The protein below binds the small molecule below.
Small molecule (SMILES): CCN(CC)C(=O)[C@@H]1OC(C(=O)O)=C[C@H](N)[C@H]1NC(C)=O

Sequence of chain 4.A:
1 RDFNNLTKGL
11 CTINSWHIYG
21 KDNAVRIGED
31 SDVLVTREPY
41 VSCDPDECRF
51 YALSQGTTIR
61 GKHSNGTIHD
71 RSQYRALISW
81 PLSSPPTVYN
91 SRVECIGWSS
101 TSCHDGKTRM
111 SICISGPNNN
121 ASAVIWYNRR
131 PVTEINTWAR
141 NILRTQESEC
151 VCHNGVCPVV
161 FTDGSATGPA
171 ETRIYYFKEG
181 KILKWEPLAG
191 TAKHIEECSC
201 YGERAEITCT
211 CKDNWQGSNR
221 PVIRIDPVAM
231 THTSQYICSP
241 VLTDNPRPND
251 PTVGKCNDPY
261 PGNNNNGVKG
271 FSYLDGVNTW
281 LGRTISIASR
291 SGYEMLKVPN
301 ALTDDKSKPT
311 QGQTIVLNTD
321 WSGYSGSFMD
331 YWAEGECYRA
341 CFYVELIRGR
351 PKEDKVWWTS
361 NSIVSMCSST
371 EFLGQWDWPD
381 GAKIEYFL

Binding-site contacts:
Ligand atom C91 contacts residue GLU196 of chain 4.A at 3.4 Å.
Ligand atom C1 contacts residue ARG37 of chain 4.A at 3.7 Å.
Ligand atom C91 contacts residue GLU197 of chain 4.A at 3.6 Å.
Ligand atom O6 contacts residue TYR324 of chain 4.A at 3.5 Å (h-bond).
Ligand atom C2 contacts residue ASP70 of chain 4.A at 3.9 Å.
Ligand atom C6 contacts residue TYR324 of chain 4.A at 3.8 Å (hydrophobic).
Ligand atom C4 contacts residue ASP70 of chain 4.A at 3.3 Å.
Ligand atom O1A contacts residue ARG290 of chain 4.A at 2.8 Å (salt-bridge).
Ligand atom C11 contacts residue TRP98 of chain 4.A at 3.8 Å (hydrophobic).
Ligand atom C11 contacts residue ARG144 of chain 4.A at 4.2 Å.
Ligand atom C10 contacts residue ARG71 of chain 4.A at 3.7 Å.
Ligand atom C1 contacts residue TYR324 of chain 4.A at 3.0 Å (hydrophobic).
Ligand atom O1A contacts residue TYR324 of chain 4.A at 3.3 Å (h-bond).
Ligand atom C4 contacts residue TYR324 of chain 4.A at 4.0 Å (hydrophobic).
Ligand atom O10 contacts residue ARG71 of chain 4.A at 2.7 Å (salt-bridge).
Ligand atom C82 contacts residue ARG144 of chain 4.A at 3.9 Å.
Ligand atom N4 contacts residue GLU38 of chain 4.A at 2.8 Å (salt-bridge).
Ligand atom C82 contacts residue ILE142 of chain 4.A at 4.0 Å (hydrophobic).
Ligand atom C11 contacts residue ILE142 of chain 4.A at 3.8 Å (hydrophobic).
Ligand atom C9 contacts residue GLU196 of chain 4.A at 3.7 Å.
Ligand atom O10 contacts residue ASP70 of chain 4.A at 3.3 Å.
Ligand atom C4 contacts residue GLU38 of chain 4.A at 3.4 Å.
Ligand atom C1 contacts residue ARG290 of chain 4.A at 3.6 Å.
Ligand atom C11 contacts residue ARG71 of chain 4.A at 4.2 Å.
Ligand atom O1B contacts residue ARG290 of chain 4.A at 2.9 Å (salt-bridge).
Ligand atom C5 contacts residue ASP70 of chain 4.A at 3.5 Å.
Ligand atom C2 contacts residue ARG37 of chain 4.A at 4.1 Å.
Ligand atom N4 contacts residue ASP70 of chain 4.A at 2.6 Å (salt-bridge).
Ligand atom C3 contacts residue ASP70 of chain 4.A at 3.3 Å.
Ligand atom C3 contacts residue TYR324 of chain 4.A at 3.3 Å (hydrophobic).
Ligand atom C3 contacts residue GLU38 of chain 4.A at 3.2 Å.
Ligand atom O1A contacts residue ARG37 of chain 4.A at 2.7 Å (salt-bridge).
Ligand atom C91 contacts residue LYS212 of chain 4.A at 3.5 Å.
Ligand atom C3 contacts residue ARG37 of chain 4.A at 3.7 Å.
Ligand atom C2 contacts residue TYR324 of chain 4.A at 2.9 Å (hydrophobic).
Ligand atom C81 contacts residue ALA166 of chain 4.A at 4.0 Å (hydrophobic).
Ligand atom C9 contacts residue ARG144 of chain 4.A at 4.0 Å.
Ligand atom C6 contacts residue GLU197 of chain 4.A at 3.7 Å.
Ligand atom O1B contacts residue TYR324 of chain 4.A at 3.3 Å (h-bond).
Ligand atom C9 contacts residue GLU197 of chain 4.A at 3.6 Å.